This protein binds this small molecule.
Small molecule (SMILES): CC(=O)N[C@@H]1[C@@H](O)[C@H](O)[C@@H](CO)O[C@H]1O

Binding-site contacts:
Ligand atom C2 contacts residue ASN491 of chain 1.C at 2.5 Å.
Ligand atom O5 contacts residue ASN491 of chain 1.C at 2.5 Å (h-bond).
Ligand atom O7 contacts residue ASN491 of chain 1.C at 4.0 Å.
Ligand atom C8 contacts residue ASN491 of chain 1.C at 3.5 Å.
Ligand atom N2 contacts residue ASN491 of chain 1.C at 2.9 Å (h-bond).
Ligand atom C7 contacts residue ASN491 of chain 1.C at 3.2 Å.
Ligand atom C4 contacts residue ASN491 of chain 1.C at 4.3 Å.
Ligand atom C3 contacts residue ASN491 of chain 1.C at 3.8 Å.
Ligand atom C1 contacts residue ASN491 of chain 1.C at 1.5 Å.
Ligand atom C5 contacts residue ASN491 of chain 1.C at 3.8 Å.

Sequence of chain 1.C:
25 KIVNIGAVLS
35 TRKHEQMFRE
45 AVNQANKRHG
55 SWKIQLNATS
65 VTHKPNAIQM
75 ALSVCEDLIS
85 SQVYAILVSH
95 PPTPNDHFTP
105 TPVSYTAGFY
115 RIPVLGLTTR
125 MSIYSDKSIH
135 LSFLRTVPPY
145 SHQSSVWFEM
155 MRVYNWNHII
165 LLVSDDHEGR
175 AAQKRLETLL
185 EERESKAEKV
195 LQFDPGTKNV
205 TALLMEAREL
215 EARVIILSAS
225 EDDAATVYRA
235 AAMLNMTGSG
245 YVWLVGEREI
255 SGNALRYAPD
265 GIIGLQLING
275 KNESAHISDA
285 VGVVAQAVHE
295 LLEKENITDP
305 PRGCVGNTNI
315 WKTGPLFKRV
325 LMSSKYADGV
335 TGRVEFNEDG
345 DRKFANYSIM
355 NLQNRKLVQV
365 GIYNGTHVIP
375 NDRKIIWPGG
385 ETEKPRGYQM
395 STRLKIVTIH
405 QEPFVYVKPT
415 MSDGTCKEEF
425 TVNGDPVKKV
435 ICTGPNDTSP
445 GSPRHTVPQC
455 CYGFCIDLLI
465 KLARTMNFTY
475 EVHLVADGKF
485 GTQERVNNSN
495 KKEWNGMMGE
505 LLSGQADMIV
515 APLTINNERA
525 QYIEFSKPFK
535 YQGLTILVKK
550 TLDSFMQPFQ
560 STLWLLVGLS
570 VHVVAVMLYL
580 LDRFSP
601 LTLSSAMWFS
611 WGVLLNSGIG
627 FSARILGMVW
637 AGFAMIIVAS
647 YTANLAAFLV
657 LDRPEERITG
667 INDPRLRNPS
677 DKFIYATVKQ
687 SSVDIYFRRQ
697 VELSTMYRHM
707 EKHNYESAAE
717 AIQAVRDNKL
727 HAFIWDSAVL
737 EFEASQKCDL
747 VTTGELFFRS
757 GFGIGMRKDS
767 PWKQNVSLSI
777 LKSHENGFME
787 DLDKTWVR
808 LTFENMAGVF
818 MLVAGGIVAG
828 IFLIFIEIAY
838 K